Sequence of chain 1.I:
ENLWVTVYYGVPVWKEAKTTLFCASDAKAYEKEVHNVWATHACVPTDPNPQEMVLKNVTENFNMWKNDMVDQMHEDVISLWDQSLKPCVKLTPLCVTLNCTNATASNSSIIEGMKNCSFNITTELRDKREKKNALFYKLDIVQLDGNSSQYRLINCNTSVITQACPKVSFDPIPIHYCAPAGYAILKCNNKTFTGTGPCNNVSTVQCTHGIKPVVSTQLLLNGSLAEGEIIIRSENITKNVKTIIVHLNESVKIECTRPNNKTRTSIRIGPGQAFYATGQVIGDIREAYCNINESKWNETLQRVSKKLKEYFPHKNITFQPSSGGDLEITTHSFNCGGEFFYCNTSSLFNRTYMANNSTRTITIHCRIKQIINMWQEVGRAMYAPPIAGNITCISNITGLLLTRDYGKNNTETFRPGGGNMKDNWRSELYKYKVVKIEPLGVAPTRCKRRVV

A small-molecule ligand and the protein it binds are described below.
Small molecule (SMILES): CC(=O)N[C@H]1[C@H](O[C@H]2[C@H](O)[C@@H](NC(C)=O)CO[C@@H]2CO)O[C@H](CO)[C@@H](O[C@@H]2O[C@H](CO)[C@@H](O)[C@H](O[C@H]3O[C@H](CO)[C@@H](O)[C@H](O)[C@@H]3O)[C@@H]2O)[C@@H]1O

Binding-site contacts:
Ligand atom N2 contacts residue ILE429 of chain 1.I at 4.4 Å.
Ligand atom O5 contacts residue NAG1 of chain 1.T at 3.7 Å.
Ligand atom C7 contacts residue SER430 of chain 1.I at 4.4 Å.
Ligand atom C6 contacts residue NAG1 of chain 1.T at 3.3 Å.
Ligand atom C5 contacts residue NAG1 of chain 1.T at 3.8 Å.
Ligand atom N2 contacts residue SER430 of chain 1.I at 3.6 Å.
Ligand atom C7 contacts residue ASN247 of chain 1.I at 4.0 Å.
Ligand atom C2 contacts residue ILE429 of chain 1.I at 4.5 Å (hydrophobic).
Ligand atom C2 contacts residue ASN247 of chain 1.I at 2.5 Å.
Ligand atom C1 contacts residue SER430 of chain 1.I at 4.2 Å.
Ligand atom C8 contacts residue LEU246 of chain 1.I at 3.8 Å (hydrophobic).
Ligand atom O6 contacts residue ILE429 of chain 1.I at 4.3 Å.
Ligand atom C2 contacts residue SER430 of chain 1.I at 4.4 Å.
Ligand atom C4 contacts residue ILE429 of chain 1.I at 4.1 Å (hydrophobic).
Ligand atom O4 contacts residue ILE429 of chain 1.I at 3.4 Å (h-bond).
Ligand atom C1 contacts residue ASN247 of chain 1.I at 1.6 Å.
Ligand atom O6 contacts residue ASP196 of chain 1.I at 4.0 Å.
Ligand atom C5 contacts residue ASN247 of chain 1.I at 3.6 Å.
Ligand atom N2 contacts residue ASN247 of chain 1.I at 3.0 Å (h-bond).
Ligand atom C4 contacts residue ASN247 of chain 1.I at 4.2 Å.
Ligand atom C3 contacts residue ILE429 of chain 1.I at 4.0 Å (hydrophobic).
Ligand atom O5 contacts residue ASN247 of chain 1.I at 2.3 Å (h-bond).
Ligand atom O6 contacts residue NAG1 of chain 1.T at 3.8 Å.
Ligand atom C3 contacts residue ASN247 of chain 1.I at 3.8 Å.
Ligand atom C1 contacts residue ILE429 of chain 1.I at 4.5 Å (hydrophobic).
Ligand atom C3 contacts residue SER430 of chain 1.I at 4.3 Å.
Ligand atom C5 contacts residue ILE429 of chain 1.I at 4.0 Å (hydrophobic).